The small molecule below binds the protein below.
Small molecule (SMILES): CCCCCCCCCC(=O)N(CCO)C[C@@H](O)[C@@H](O)[C@@H](O)[C@@H](O)CO

Sequence of chain 1.B:
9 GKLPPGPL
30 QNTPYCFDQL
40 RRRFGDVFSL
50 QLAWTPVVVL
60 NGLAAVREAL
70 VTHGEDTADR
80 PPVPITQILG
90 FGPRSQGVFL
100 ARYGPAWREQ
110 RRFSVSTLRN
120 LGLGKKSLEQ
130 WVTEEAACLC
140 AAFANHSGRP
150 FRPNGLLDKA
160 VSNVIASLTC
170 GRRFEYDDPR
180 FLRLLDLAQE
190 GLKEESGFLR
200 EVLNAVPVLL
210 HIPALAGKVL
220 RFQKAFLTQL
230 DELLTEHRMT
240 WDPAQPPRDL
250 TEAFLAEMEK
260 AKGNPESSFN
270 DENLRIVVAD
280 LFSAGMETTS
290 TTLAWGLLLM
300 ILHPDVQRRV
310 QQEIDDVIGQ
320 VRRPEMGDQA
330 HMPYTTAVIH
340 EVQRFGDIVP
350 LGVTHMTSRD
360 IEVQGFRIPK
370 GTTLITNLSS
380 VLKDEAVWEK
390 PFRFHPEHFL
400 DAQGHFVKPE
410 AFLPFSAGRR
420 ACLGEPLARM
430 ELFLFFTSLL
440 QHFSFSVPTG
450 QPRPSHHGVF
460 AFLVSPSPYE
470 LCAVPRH

Binding-site contacts:
Ligand atom C42 contacts residue HEM1 of chain 1.L at 3.9 Å.
Ligand atom C43 contacts residue PHE98 of chain 1.B at 3.6 Å (hydrophobic).
Ligand atom C40 contacts residue VAL348 of chain 1.B at 3.8 Å (hydrophobic).
Ligand atom C42 contacts residue THR287 of chain 1.B at 3.5 Å.
Ligand atom O51 contacts residue LEU462 of chain 1.B at 4.2 Å.
Ligand atom O53 contacts residue VAL348 of chain 1.B at 4.4 Å.
Ligand atom O44 contacts residue THR287 of chain 1.B at 4.0 Å.
Ligand atom C41 contacts residue THR287 of chain 1.B at 4.2 Å.
Ligand atom O53 contacts residue PHE98 of chain 1.B at 4.1 Å.
Ligand atom C43 contacts residue ALA283 of chain 1.B at 3.2 Å (hydrophobic).
Ligand atom O51 contacts residue RTZ1 of chain 1.M at 3.1 Å (h-bond).
Ligand atom C40 contacts residue LEU462 of chain 1.B at 3.7 Å (hydrophobic).
Ligand atom C40 contacts residue VAL352 of chain 1.B at 4.2 Å (hydrophobic).
Ligand atom O44 contacts residue PHE98 of chain 1.B at 4.3 Å.
Ligand atom C42 contacts residue PHE98 of chain 1.B at 4.3 Å (hydrophobic).
Ligand atom O51 contacts residue SER282 of chain 1.B at 4.0 Å.
Ligand atom O53 contacts residue HEM1 of chain 1.L at 3.1 Å.
Ligand atom O44 contacts residue ALA283 of chain 1.B at 2.9 Å (h-bond).
Ligand atom C40 contacts residue RTZ1 of chain 1.M at 3.5 Å.
Ligand atom C41 contacts residue RTZ1 of chain 1.M at 3.5 Å.
Ligand atom C41 contacts residue PHE98 of chain 1.B at 4.0 Å (hydrophobic).
Ligand atom C42 contacts residue ALA283 of chain 1.B at 4.2 Å (hydrophobic).
Ligand atom C43 contacts residue THR287 of chain 1.B at 3.9 Å.
Ligand atom C41 contacts residue VAL352 of chain 1.B at 4.5 Å (hydrophobic).
Ligand atom O53 contacts residue VAL352 of chain 1.B at 3.5 Å.
Ligand atom O51 contacts residue THR287 of chain 1.B at 3.7 Å.
Ligand atom O44 contacts residue HEM1 of chain 1.L at 2.3 Å.
Ligand atom C43 contacts residue HEM1 of chain 1.L at 3.6 Å.
Ligand atom O51 contacts residue ALA283 of chain 1.B at 4.4 Å.